Sequence of chain 1.C:
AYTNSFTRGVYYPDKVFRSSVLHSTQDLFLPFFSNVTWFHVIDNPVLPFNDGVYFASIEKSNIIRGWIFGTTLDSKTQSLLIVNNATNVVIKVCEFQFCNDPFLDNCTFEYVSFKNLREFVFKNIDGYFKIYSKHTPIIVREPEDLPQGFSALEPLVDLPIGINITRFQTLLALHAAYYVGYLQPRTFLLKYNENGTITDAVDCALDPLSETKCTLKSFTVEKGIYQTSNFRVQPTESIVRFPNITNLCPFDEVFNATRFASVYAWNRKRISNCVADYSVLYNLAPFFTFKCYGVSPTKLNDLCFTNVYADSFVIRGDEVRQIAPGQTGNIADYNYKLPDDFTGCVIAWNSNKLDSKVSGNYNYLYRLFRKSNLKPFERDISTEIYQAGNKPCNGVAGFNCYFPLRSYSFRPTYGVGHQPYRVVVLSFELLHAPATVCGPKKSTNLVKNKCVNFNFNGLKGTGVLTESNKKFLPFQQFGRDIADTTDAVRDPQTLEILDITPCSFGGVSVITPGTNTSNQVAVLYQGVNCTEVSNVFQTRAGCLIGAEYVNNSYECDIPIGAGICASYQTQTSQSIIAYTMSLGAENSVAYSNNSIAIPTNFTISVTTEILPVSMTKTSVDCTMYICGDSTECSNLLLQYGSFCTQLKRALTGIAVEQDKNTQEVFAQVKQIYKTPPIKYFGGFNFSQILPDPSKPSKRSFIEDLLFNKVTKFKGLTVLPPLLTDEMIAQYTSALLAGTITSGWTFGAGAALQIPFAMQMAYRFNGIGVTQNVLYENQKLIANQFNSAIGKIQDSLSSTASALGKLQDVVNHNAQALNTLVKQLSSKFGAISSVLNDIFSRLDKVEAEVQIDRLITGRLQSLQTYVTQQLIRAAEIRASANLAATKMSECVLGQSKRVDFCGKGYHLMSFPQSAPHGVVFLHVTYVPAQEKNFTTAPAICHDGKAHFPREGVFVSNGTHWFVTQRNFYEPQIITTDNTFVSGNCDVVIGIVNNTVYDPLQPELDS

The protein below binds the small molecule below.
Small molecule (SMILES): CC(=O)N[C@@H]1[C@@H](O)[C@H](O)[C@@H](CO)O[C@H]1O

Binding-site contacts:
Ligand atom O5 contacts residue ASN120 of chain 1.C at 2.4 Å (h-bond).
Ligand atom N2 contacts residue ASN120 of chain 1.C at 2.8 Å (h-bond).
Ligand atom O5 contacts residue ASN123 of chain 1.C at 4.4 Å.
Ligand atom C7 contacts residue THR122 of chain 1.C at 3.5 Å.
Ligand atom C1 contacts residue ASN120 of chain 1.C at 1.4 Å.
Ligand atom C5 contacts residue ASN120 of chain 1.C at 3.7 Å.
Ligand atom C6 contacts residue VAL125 of chain 1.C at 3.7 Å (hydrophobic).
Ligand atom O6 contacts residue VAL166 of chain 1.C at 4.5 Å.
Ligand atom C3 contacts residue ASN120 of chain 1.C at 3.8 Å.
Ligand atom C1 contacts residue ASN123 of chain 1.C at 4.3 Å.
Ligand atom C1 contacts residue THR122 of chain 1.C at 3.4 Å.
Ligand atom O4 contacts residue ASN123 of chain 1.C at 4.3 Å.
Ligand atom C4 contacts residue ASN120 of chain 1.C at 4.3 Å.
Ligand atom C3 contacts residue ASN123 of chain 1.C at 4.1 Å.
Ligand atom N2 contacts residue THR122 of chain 1.C at 2.6 Å (h-bond).
Ligand atom C6 contacts residue VAL166 of chain 1.C at 3.9 Å (hydrophobic).
Ligand atom C5 contacts residue ASN123 of chain 1.C at 4.1 Å.
Ligand atom C5 contacts residue VAL125 of chain 1.C at 4.2 Å (hydrophobic).
Ligand atom O5 contacts residue VAL125 of chain 1.C at 3.5 Å.
Ligand atom O7 contacts residue ASN120 of chain 1.C at 3.4 Å (h-bond).
Ligand atom C4 contacts residue ASN123 of chain 1.C at 4.4 Å.
Ligand atom C2 contacts residue ASN120 of chain 1.C at 2.4 Å.
Ligand atom C8 contacts residue THR122 of chain 1.C at 3.6 Å.
Ligand atom C8 contacts residue ASN120 of chain 1.C at 3.9 Å.
Ligand atom C2 contacts residue THR122 of chain 1.C at 3.4 Å.
Ligand atom C7 contacts residue ASN120 of chain 1.C at 3.3 Å.
Ligand atom O6 contacts residue VAL125 of chain 1.C at 3.8 Å.
Ligand atom C3 contacts residue THR122 of chain 1.C at 3.8 Å.